Sequence of chain 34.A:
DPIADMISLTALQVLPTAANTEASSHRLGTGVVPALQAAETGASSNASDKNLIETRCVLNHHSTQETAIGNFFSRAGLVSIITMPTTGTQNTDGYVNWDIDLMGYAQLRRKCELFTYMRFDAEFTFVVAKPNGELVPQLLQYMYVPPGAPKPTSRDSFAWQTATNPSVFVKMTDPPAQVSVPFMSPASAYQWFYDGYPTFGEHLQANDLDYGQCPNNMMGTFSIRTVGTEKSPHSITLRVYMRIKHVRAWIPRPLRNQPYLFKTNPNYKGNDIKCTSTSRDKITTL

Sequence of chain 34.C:
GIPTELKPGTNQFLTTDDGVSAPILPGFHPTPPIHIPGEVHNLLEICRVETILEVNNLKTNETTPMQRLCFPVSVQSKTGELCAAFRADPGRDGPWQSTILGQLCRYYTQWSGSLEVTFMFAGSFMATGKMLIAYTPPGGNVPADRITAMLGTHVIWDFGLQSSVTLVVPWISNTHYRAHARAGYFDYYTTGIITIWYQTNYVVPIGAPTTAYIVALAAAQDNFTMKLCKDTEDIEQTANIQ

Binding-site contacts:
Ligand atom CAR contacts residue ASN228 of chain 34.A at 3.7 Å.
Ligand atom CAE contacts residue GLN202 of chain 34.A at 3.6 Å.
Ligand atom CAO contacts residue MET230 of chain 34.A at 3.6 Å (hydrophobic).
Ligand atom CAF contacts residue MET114 of chain 34.A at 3.1 Å (hydrophobic).
Ligand atom NAU contacts residue MET114 of chain 34.A at 3.9 Å.
Ligand atom CAG contacts residue GLN202 of chain 34.A at 3.5 Å.
Ligand atom CBA contacts residue ASN228 of chain 34.A at 3.7 Å.
Ligand atom CAL contacts residue ILE111 of chain 34.A at 3.9 Å (hydrophobic).
Ligand atom CAK contacts residue PHE135 of chain 34.A at 3.3 Å (hydrophobic).
Ligand atom CAS contacts residue ASN228 of chain 34.A at 3.5 Å.
Ligand atom OAC contacts residue ASP112 of chain 34.A at 3.8 Å.
Ligand atom CAA contacts residue PRO177 of chain 34.A at 3.2 Å (hydrophobic).
Ligand atom CAQ contacts residue LEU113 of chain 34.A at 3.6 Å (hydrophobic).
Ligand atom CAE contacts residue ASN228 of chain 34.A at 3.6 Å.
Ligand atom OAC contacts residue LEU113 of chain 34.A at 3.4 Å (h-bond).
Ligand atom NAT contacts residue TYR155 of chain 34.A at 3.9 Å.
Ligand atom CAG contacts residue TRP203 of chain 34.A at 3.7 Å (hydrophobic).
Ligand atom NBD contacts residue ASN228 of chain 34.A at 3.7 Å.
Ligand atom CAI contacts residue PHE135 of chain 34.A at 3.5 Å (hydrophobic).
Ligand atom CAZ contacts residue ILE111 of chain 34.A at 3.9 Å (hydrophobic).
Ligand atom CAS contacts residue TYR201 of chain 34.A at 3.9 Å (hydrophobic).
Ligand atom CAP contacts residue LEU113 of chain 34.A at 3.6 Å (hydrophobic).
Ligand atom CBB contacts residue LEU113 of chain 34.A at 3.7 Å (hydrophobic).
Ligand atom CAD contacts residue PHE137 of chain 34.A at 3.9 Å (hydrophobic).
Ligand atom CAJ contacts residue TYR155 of chain 34.A at 3.5 Å (hydrophobic).
Ligand atom CAX contacts residue ASN228 of chain 34.A at 3.8 Å.
Ligand atom CAG contacts residue ASN228 of chain 34.A at 3.3 Å.
Ligand atom CAL contacts residue TYR155 of chain 34.A at 3.4 Å (hydrophobic).
Ligand atom NBD contacts residue TRP203 of chain 34.A at 3.6 Å.
Ligand atom CAA contacts residue VAL179 of chain 34.A at 3.5 Å (hydrophobic).
Ligand atom CBA contacts residue TRP203 of chain 34.A at 3.8 Å (hydrophobic).
Ligand atom CAN contacts residue ILE111 of chain 34.A at 3.8 Å (hydrophobic).
Ligand atom CAF contacts residue ASP112 of chain 34.A at 3.9 Å.
Ligand atom CAH contacts residue MET114 of chain 34.A at 3.5 Å (hydrophobic).
Ligand atom CAS contacts residue TRP203 of chain 34.A at 3.4 Å (hydrophobic).
Ligand atom CAR contacts residue TYR201 of chain 34.A at 3.5 Å (hydrophobic).
Ligand atom CAM contacts residue TYR155 of chain 34.A at 3.9 Å (hydrophobic).
Ligand atom CAN contacts residue PHE135 of chain 34.A at 3.8 Å (hydrophobic).
Ligand atom OAW contacts residue MET195 of chain 34.A at 3.4 Å.
Ligand atom NBC contacts residue ASN228 of chain 34.A at 3.7 Å.

The small molecule below binds the protein below.
Small molecule (SMILES): CCO/N=C/c1ccc(OCC[C@@H](C)CCN2CCN(c3ccncc3)C2=O)cc1

Sequence of chain 35.C:
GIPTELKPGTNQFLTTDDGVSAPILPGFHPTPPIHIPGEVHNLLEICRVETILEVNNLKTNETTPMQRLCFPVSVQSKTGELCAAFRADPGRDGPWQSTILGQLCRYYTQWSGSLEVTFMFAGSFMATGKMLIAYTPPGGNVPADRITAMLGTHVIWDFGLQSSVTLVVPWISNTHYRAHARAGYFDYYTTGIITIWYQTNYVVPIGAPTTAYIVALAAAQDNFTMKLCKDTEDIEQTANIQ